The small molecule below binds the protein below.
Small molecule (SMILES): CCCCCCCC(=O)OC[C@H](COP(=O)(O)O[C@@H]1[C@H](O)[C@H](O)[C@@H](OP(=O)(O)O)[C@H](OP(=O)(O)O)[C@H]1O)OC(=O)CCCCCCC

Binding-site contacts:
Ligand atom O3C contacts residue LYS288 of chain 1.A at 3.6 Å.
Ligand atom C2B contacts residue LYS288 of chain 1.A at 4.2 Å.
Ligand atom P4 contacts residue LYS315 of chain 1.A at 4.2 Å.
Ligand atom C1B contacts residue LYS288 of chain 1.A at 3.3 Å.
Ligand atom C2B contacts residue LYS296 of chain 1.A at 3.6 Å.
Ligand atom O53 contacts residue PRO299 of chain 1.A at 3.6 Å.
Ligand atom O41 contacts residue GLU314 of chain 1.A at 3.9 Å.
Ligand atom O51 contacts residue PRO299 of chain 1.A at 4.2 Å.
Ligand atom C3C contacts residue LYS288 of chain 1.A at 3.5 Å.
Ligand atom O1B contacts residue LYS288 of chain 1.A at 3.1 Å (salt-bridge).
Ligand atom O42 contacts residue GLU241 of chain 1.A at 4.4 Å.
Ligand atom O51 contacts residue LYS315 of chain 1.A at 4.0 Å.
Ligand atom O41 contacts residue LYS315 of chain 1.A at 2.8 Å (salt-bridge).
Ligand atom O41 contacts residue LYS244 of chain 1.A at 3.6 Å (salt-bridge).
Ligand atom O51 contacts residue GLU314 of chain 1.A at 2.9 Å (salt-bridge).
Ligand atom O52 contacts residue LEU286 of chain 1.A at 3.7 Å.
Ligand atom O53 contacts residue LYS288 of chain 1.A at 4.0 Å.
Ligand atom P4 contacts residue LYS244 of chain 1.A at 3.8 Å.
Ligand atom O3 contacts residue LYS244 of chain 1.A at 4.1 Å.
Ligand atom P4 contacts residue GLU314 of chain 1.A at 4.1 Å.
Ligand atom O4 contacts residue LYS315 of chain 1.A at 4.4 Å.
Ligand atom P5 contacts residue GLU314 of chain 1.A at 3.9 Å.
Ligand atom O4 contacts residue LYS244 of chain 1.A at 4.1 Å.
Ligand atom O43 contacts residue GLU241 of chain 1.A at 4.1 Å.
Ligand atom O42 contacts residue GLU314 of chain 1.A at 3.1 Å (salt-bridge).
Ligand atom O52 contacts residue GLU314 of chain 1.A at 3.4 Å (salt-bridge).
Ligand atom O53 contacts residue LEU286 of chain 1.A at 4.3 Å.
Ligand atom O43 contacts residue LYS244 of chain 1.A at 2.8 Å (salt-bridge).

Sequence of chain 1.A:
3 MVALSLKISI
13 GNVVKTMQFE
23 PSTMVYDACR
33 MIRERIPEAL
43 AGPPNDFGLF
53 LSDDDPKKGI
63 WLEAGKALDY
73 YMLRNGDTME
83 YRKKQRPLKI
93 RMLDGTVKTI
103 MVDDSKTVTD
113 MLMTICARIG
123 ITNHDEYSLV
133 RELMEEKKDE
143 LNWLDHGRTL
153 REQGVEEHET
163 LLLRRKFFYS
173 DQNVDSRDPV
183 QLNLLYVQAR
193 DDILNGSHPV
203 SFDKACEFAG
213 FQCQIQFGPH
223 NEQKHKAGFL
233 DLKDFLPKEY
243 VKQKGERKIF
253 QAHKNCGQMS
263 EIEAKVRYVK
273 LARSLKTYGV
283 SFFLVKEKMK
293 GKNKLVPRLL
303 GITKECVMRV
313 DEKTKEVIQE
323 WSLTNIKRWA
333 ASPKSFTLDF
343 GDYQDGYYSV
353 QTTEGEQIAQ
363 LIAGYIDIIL